Sequence of chain 1.E:
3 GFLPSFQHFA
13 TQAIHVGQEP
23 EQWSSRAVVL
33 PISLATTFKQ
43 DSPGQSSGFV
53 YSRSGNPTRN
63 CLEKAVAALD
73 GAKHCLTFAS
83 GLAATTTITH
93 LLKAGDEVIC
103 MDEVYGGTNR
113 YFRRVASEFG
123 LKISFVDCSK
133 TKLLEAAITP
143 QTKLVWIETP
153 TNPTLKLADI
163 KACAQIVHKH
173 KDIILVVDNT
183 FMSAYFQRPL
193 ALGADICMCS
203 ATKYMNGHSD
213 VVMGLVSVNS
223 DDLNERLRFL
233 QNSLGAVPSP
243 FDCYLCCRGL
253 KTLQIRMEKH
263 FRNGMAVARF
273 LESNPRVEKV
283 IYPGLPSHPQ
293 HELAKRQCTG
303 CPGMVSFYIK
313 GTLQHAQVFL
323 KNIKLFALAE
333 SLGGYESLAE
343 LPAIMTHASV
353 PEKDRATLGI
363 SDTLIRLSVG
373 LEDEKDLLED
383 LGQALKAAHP

A protein and the small-molecule ligand that binds it are described below.
Small molecule (SMILES): Cc1ncc(COP(=O)(O)O)c(/C=N/NC(=O)C(N)=O)c1O

Binding-site contacts:
Ligand atom P1 contacts residue GLY83 of chain 1.E at 3.4 Å.
Ligand atom O5 contacts residue ARG55 of chain 1.F at 2.9 Å (salt-bridge).
Ligand atom N1 contacts residue THR182 of chain 1.E at 3.6 Å.
Ligand atom O4 contacts residue GLY83 of chain 1.E at 2.9 Å (h-bond).
Ligand atom C1 contacts residue ASP180 of chain 1.E at 3.6 Å.
Ligand atom O4 contacts residue THR204 of chain 1.E at 2.8 Å (h-bond).
Ligand atom O7 contacts residue THR348 of chain 1.E at 3.1 Å.
Ligand atom O3 contacts residue TYR53 of chain 1.F at 2.4 Å (h-bond).
Ligand atom C2 contacts residue THR182 of chain 1.E at 3.6 Å.
Ligand atom N2 contacts residue TYR107 of chain 1.E at 3.6 Å.
Ligand atom N3 contacts residue TYR107 of chain 1.E at 3.5 Å.
Ligand atom O5 contacts residue SER82 of chain 1.E at 3.4 Å.
Ligand atom C4 contacts residue TYR107 of chain 1.E at 3.5 Å (hydrophobic).
Ligand atom C10 contacts residue THR348 of chain 1.E at 3.3 Å.
Ligand atom O1 contacts residue ASN154 of chain 1.E at 2.9 Å (h-bond).
Ligand atom O3 contacts residue ARG55 of chain 1.F at 2.9 Å (salt-bridge).
Ligand atom C6 contacts residue TYR107 of chain 1.E at 3.6 Å (hydrophobic).
Ligand atom O6 contacts residue ASN154 of chain 1.E at 3.0 Å (h-bond).
Ligand atom O6 contacts residue TYR107 of chain 1.E at 3.6 Å.
Ligand atom N2 contacts residue LYS205 of chain 1.E at 3.4 Å.
Ligand atom P1 contacts residue SER202 of chain 1.E at 3.5 Å.
Ligand atom O2 contacts residue GLY83 of chain 1.E at 3.4 Å.
Ligand atom O6 contacts residue ARG368 of chain 1.E at 2.9 Å (salt-bridge).
Ligand atom C10 contacts residue SER333 of chain 1.E at 3.3 Å.
Ligand atom O7 contacts residue ARG368 of chain 1.E at 2.9 Å (salt-bridge).
Ligand atom O2 contacts residue SER202 of chain 1.E at 3.0 Å (h-bond).
Ligand atom N1 contacts residue ASP180 of chain 1.E at 2.7 Å (salt-bridge).
Ligand atom C9 contacts residue TYR107 of chain 1.E at 3.6 Å (hydrophobic).
Ligand atom O7 contacts residue SER333 of chain 1.E at 2.5 Å (h-bond).
Ligand atom C3 contacts residue TYR107 of chain 1.E at 3.6 Å (hydrophobic).
Ligand atom C2 contacts residue ASP180 of chain 1.E at 3.6 Å.
Ligand atom O7 contacts residue GLU332 of chain 1.E at 3.6 Å.
Ligand atom O4 contacts residue SER202 of chain 1.E at 2.7 Å (h-bond).
Ligand atom C5 contacts residue TYR107 of chain 1.E at 3.5 Å (hydrophobic).
Ligand atom O6 contacts residue LEU334 of chain 1.E at 3.6 Å.
Ligand atom N4 contacts residue GLU332 of chain 1.E at 3.2 Å (salt-bridge).
Ligand atom O5 contacts residue GLY83 of chain 1.E at 3.2 Å (h-bond).
Ligand atom C7 contacts residue ASP180 of chain 1.E at 3.6 Å.
Ligand atom O5 contacts residue LEU84 of chain 1.E at 2.9 Å (h-bond).
Ligand atom N3 contacts residue LYS205 of chain 1.E at 3.2 Å (salt-bridge).

Sequence of chain 1.F:
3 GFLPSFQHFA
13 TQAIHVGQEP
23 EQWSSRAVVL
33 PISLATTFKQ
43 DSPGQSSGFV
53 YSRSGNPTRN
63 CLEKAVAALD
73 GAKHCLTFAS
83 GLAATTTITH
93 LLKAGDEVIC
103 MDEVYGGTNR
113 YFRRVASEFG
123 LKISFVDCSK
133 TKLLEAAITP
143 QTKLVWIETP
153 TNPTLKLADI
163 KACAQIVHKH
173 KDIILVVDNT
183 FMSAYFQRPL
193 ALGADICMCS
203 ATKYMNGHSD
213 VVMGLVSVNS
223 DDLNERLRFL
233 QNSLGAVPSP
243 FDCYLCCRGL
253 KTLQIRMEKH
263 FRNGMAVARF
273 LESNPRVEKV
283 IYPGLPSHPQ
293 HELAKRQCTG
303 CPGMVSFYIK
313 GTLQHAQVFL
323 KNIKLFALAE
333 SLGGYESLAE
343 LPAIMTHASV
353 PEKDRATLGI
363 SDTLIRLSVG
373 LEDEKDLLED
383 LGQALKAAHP